Sequence of chain 1.A:
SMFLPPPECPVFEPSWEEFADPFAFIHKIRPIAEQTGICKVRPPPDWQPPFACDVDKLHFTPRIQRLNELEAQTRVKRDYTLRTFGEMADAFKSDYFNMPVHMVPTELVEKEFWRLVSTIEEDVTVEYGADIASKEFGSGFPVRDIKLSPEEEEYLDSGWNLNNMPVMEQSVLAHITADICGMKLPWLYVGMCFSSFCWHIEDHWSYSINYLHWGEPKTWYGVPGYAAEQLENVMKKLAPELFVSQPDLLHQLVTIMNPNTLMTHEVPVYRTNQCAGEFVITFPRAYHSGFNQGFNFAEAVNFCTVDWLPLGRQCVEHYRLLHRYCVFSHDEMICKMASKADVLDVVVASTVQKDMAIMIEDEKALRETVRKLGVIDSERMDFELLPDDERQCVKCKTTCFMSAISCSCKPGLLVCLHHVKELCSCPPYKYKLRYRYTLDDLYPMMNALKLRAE

Binding-site contacts:
Ligand atom NAR contacts residue MN1 of chain 1.M at 2.1 Å.
Ligand atom CAM contacts residue MN1 of chain 1.M at 3.0 Å.
Ligand atom CAQ contacts residue PHE205 of chain 1.A at 3.7 Å (hydrophobic).
Ligand atom OAT contacts residue TYR134 of chain 1.A at 3.2 Å (h-bond).
Ligand atom CAL contacts residue HIS208 of chain 1.A at 3.2 Å.
Ligand atom CA contacts residue GLU210 of chain 1.A at 3.2 Å.
Ligand atom N contacts residue MN1 of chain 1.M at 2.2 Å.
Ligand atom OAU contacts residue TYR134 of chain 1.A at 2.5 Å (h-bond).
Ligand atom CAA contacts residue ASN310 of chain 1.A at 3.5 Å.
Ligand atom CAQ contacts residue HIS296 of chain 1.A at 3.6 Å.
Ligand atom CAP contacts residue PHE205 of chain 1.A at 3.5 Å (hydrophobic).
Ligand atom NAR contacts residue HIS296 of chain 1.A at 3.5 Å (h-bond).
Ligand atom C contacts residue TYR197 of chain 1.A at 3.5 Å (hydrophobic).
Ligand atom OAU contacts residue PHE205 of chain 1.A at 3.5 Å.
Ligand atom NAF contacts residue ASP137 of chain 1.A at 3.8 Å.
Ligand atom CAQ contacts residue MN1 of chain 1.M at 3.0 Å.
Ligand atom CAN contacts residue TYR197 of chain 1.A at 3.6 Å (hydrophobic).
Ligand atom C contacts residue GLU210 of chain 1.A at 3.3 Å.
Ligand atom CAP contacts residue TRP228 of chain 1.A at 3.8 Å (hydrophobic).
Ligand atom NAR contacts residue HIS208 of chain 1.A at 3.1 Å (h-bond).
Ligand atom CAE contacts residue TRP195 of chain 1.A at 3.7 Å (hydrophobic).
Ligand atom CA contacts residue TYR197 of chain 1.A at 3.6 Å (hydrophobic).
Ligand atom OAU contacts residue TYR197 of chain 1.A at 3.4 Å.
Ligand atom CAO contacts residue PHE205 of chain 1.A at 3.6 Å (hydrophobic).
Ligand atom O contacts residue ARG75 of chain 1.A at 3.1 Å (salt-bridge).
Ligand atom CAE contacts residue ASP137 of chain 1.A at 3.6 Å.
Ligand atom CAS contacts residue TYR134 of chain 1.A at 3.3 Å (hydrophobic).
Ligand atom CAB contacts residue TYR197 of chain 1.A at 3.5 Å (hydrophobic).
Ligand atom CA contacts residue MN1 of chain 1.M at 3.1 Å.
Ligand atom O contacts residue GLU210 of chain 1.A at 3.4 Å (salt-bridge).
Ligand atom N contacts residue GLU210 of chain 1.A at 3.1 Å (salt-bridge).
Ligand atom OAT contacts residue LYS226 of chain 1.A at 2.8 Å (salt-bridge).
Ligand atom CAE contacts residue TYR197 of chain 1.A at 3.7 Å (hydrophobic).
Ligand atom CAS contacts residue PHE205 of chain 1.A at 3.5 Å (hydrophobic).
Ligand atom CAL contacts residue MN1 of chain 1.M at 3.1 Å.
Ligand atom NAC contacts residue TYR197 of chain 1.A at 3.4 Å (h-bond).
Ligand atom CAA contacts residue VAL309 of chain 1.A at 3.6 Å (hydrophobic).
Ligand atom CAM contacts residue HIS208 of chain 1.A at 3.5 Å.
Ligand atom N contacts residue HIS208 of chain 1.A at 2.9 Å (h-bond).
Ligand atom CAQ contacts residue TRP228 of chain 1.A at 3.6 Å (hydrophobic).

A small-molecule ligand and the protein it binds are described below.
Small molecule (SMILES): CCN(/C=C/N(C)C)C(=O)CNCc1cc(C(=O)O)ccn1